A small-molecule ligand and the protein it binds are described below.
Small molecule (SMILES): Nc1ncnc2c1ncn2[C@@H]1O[C@H](CO[P](=O)(O)O[P](=O)(O)CP(=O)(O)O)[C@@H](O)[C@H]1O

Sequence of chain 1.B:
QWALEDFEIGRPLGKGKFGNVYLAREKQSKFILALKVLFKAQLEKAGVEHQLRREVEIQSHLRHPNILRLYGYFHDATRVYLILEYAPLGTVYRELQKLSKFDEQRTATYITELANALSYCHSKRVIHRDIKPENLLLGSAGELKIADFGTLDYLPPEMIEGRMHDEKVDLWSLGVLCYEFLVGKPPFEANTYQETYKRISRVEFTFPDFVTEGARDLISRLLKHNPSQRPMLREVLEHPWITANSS

Binding-site contacts:
Ligand atom O2' contacts residue THR99 of chain 1.B at 4.1 Å.
Ligand atom O1B contacts residue LYS44 of chain 1.B at 4.1 Å.
Ligand atom O4' contacts residue VAL29 of chain 1.B at 3.1 Å.
Ligand atom N7 contacts residue LEU92 of chain 1.B at 4.0 Å.
Ligand atom C2' contacts residue THR99 of chain 1.B at 4.0 Å.
Ligand atom N1 contacts residue TYR94 of chain 1.B at 3.9 Å.
Ligand atom N6 contacts residue LEU145 of chain 1.B at 3.9 Å.
Ligand atom N6 contacts residue LEU92 of chain 1.B at 4.0 Å.
Ligand atom N6 contacts residue ALA42 of chain 1.B at 3.6 Å.
Ligand atom O2A contacts residue LYS44 of chain 1.B at 3.8 Å.
Ligand atom O2B contacts residue LYS44 of chain 1.B at 3.9 Å.
Ligand atom N6 contacts residue ALA95 of chain 1.B at 3.7 Å.
Ligand atom O3G contacts residue GLY24 of chain 1.B at 3.2 Å.
Ligand atom N1 contacts residue ALA42 of chain 1.B at 4.1 Å.
Ligand atom O3' contacts residue THR99 of chain 1.B at 3.3 Å.
Ligand atom N3 contacts residue LEU21 of chain 1.B at 3.7 Å.
Ligand atom C2 contacts residue ALA95 of chain 1.B at 3.3 Å (hydrophobic).
Ligand atom O2' contacts residue LEU21 of chain 1.B at 3.6 Å.
Ligand atom O5' contacts residue LYS44 of chain 1.B at 4.0 Å.
Ligand atom N1 contacts residue GLU93 of chain 1.B at 3.8 Å.
Ligand atom N1 contacts residue ALA95 of chain 1.B at 3.0 Å (h-bond).
Ligand atom C6 contacts residue LEU145 of chain 1.B at 3.7 Å (hydrophobic).
Ligand atom C6 contacts residue ALA42 of chain 1.B at 3.9 Å (hydrophobic).
Ligand atom C8 contacts residue VAL29 of chain 1.B at 3.6 Å (hydrophobic).
Ligand atom C2 contacts residue LEU21 of chain 1.B at 3.6 Å (hydrophobic).
Ligand atom N7 contacts residue LEU145 of chain 1.B at 4.0 Å.
Ligand atom O4' contacts residue GLY22 of chain 1.B at 4.0 Å.
Ligand atom C2 contacts residue TYR94 of chain 1.B at 3.9 Å (hydrophobic).
Ligand atom N1 contacts residue LEU145 of chain 1.B at 4.2 Å.
Ligand atom C3' contacts residue THR99 of chain 1.B at 3.6 Å.
Ligand atom N3 contacts residue ALA95 of chain 1.B at 4.2 Å.
Ligand atom C6 contacts residue ALA95 of chain 1.B at 4.0 Å (hydrophobic).
Ligand atom N6 contacts residue GLU93 of chain 1.B at 2.3 Å (salt-bridge).
Ligand atom C6 contacts residue GLU93 of chain 1.B at 3.7 Å.
Ligand atom N6 contacts residue LEU76 of chain 1.B at 3.6 Å.
Ligand atom N9 contacts residue VAL29 of chain 1.B at 3.5 Å.
Ligand atom C5 contacts residue LEU145 of chain 1.B at 3.8 Å (hydrophobic).
Ligand atom N6 contacts residue TYR94 of chain 1.B at 3.9 Å.
Ligand atom C1' contacts residue VAL29 of chain 1.B at 3.6 Å (hydrophobic).
Ligand atom O3G contacts residue LYS25 of chain 1.B at 3.9 Å.